Sequence of chain 2.A:
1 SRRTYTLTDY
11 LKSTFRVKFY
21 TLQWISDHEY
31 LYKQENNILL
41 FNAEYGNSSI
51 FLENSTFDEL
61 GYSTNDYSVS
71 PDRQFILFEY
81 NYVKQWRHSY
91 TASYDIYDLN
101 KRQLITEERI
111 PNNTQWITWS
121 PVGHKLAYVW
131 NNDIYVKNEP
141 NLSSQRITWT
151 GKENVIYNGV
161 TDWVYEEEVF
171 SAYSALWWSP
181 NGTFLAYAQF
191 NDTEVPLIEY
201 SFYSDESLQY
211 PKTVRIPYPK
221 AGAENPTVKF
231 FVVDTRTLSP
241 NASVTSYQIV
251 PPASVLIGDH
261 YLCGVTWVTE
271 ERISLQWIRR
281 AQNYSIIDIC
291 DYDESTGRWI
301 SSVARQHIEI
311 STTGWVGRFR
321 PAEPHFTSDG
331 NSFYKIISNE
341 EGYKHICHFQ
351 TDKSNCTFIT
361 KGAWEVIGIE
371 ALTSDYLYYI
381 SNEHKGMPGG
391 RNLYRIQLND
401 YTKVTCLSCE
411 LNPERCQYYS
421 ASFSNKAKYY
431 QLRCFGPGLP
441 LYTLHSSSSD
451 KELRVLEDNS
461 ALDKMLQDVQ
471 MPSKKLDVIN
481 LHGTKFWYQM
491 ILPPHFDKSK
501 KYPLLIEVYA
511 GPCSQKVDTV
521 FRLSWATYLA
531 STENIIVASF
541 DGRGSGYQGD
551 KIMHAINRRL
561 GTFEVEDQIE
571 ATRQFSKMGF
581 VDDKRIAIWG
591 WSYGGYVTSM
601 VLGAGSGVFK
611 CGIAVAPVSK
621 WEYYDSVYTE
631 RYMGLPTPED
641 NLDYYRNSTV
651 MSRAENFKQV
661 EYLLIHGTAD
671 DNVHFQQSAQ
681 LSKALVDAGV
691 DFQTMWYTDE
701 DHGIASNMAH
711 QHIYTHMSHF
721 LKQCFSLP

Binding-site contacts:
Ligand atom C6 contacts residue ARG558 of chain 2.A at 4.4 Å.
Ligand atom C5 contacts residue ALA281 of chain 2.A at 4.3 Å (hydrophobic).
Ligand atom C1 contacts residue ASN283 of chain 2.A at 1.4 Å.
Ligand atom C3 contacts residue ASN283 of chain 2.A at 3.8 Å.
Ligand atom C8 contacts residue ILE310 of chain 2.A at 3.7 Å (hydrophobic).
Ligand atom C7 contacts residue SER311 of chain 2.A at 3.6 Å.
Ligand atom C2 contacts residue ASN283 of chain 2.A at 2.4 Å.
Ligand atom C1 contacts residue ALA281 of chain 2.A at 4.5 Å (hydrophobic).
Ligand atom C7 contacts residue ASN283 of chain 2.A at 3.1 Å.
Ligand atom C8 contacts residue ASN283 of chain 2.A at 4.2 Å.
Ligand atom O7 contacts residue THR312 of chain 2.A at 3.5 Å.
Ligand atom C4 contacts residue ASN283 of chain 2.A at 4.2 Å.
Ligand atom O5 contacts residue ASN283 of chain 2.A at 2.4 Å (h-bond).
Ligand atom O6 contacts residue ASP640 of chain 2.A at 3.3 Å (salt-bridge).
Ligand atom C7 contacts residue THR312 of chain 2.A at 4.5 Å.
Ligand atom C8 contacts residue SER311 of chain 2.A at 3.8 Å.
Ligand atom C8 contacts residue THR312 of chain 2.A at 4.0 Å.
Ligand atom C5 contacts residue ASN283 of chain 2.A at 3.7 Å.
Ligand atom O7 contacts residue SER311 of chain 2.A at 3.1 Å (h-bond).
Ligand atom C6 contacts residue ASP640 of chain 2.A at 4.3 Å.
Ligand atom O7 contacts residue ASN283 of chain 2.A at 3.1 Å (h-bond).
Ligand atom O5 contacts residue ALA281 of chain 2.A at 4.2 Å.
Ligand atom N2 contacts residue ASN283 of chain 2.A at 2.8 Å (h-bond).

A small-molecule ligand and the protein it binds are described below.
Small molecule (SMILES): CC(=O)N[C@@H]1[C@@H](O)[C@H](O)[C@@H](CO)O[C@H]1O